Sequence of chain 1.C:
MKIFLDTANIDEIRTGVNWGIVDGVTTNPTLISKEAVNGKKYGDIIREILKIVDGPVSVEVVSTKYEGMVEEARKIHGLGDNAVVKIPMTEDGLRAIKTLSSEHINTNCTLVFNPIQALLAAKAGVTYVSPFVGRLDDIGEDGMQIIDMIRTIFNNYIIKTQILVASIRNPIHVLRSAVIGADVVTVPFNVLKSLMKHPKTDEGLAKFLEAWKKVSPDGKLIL

The small molecule below binds the protein below.
Small molecule (SMILES): O=C(CO)[C@@H](O)[C@H](O)[C@H](O)COP(=O)(O)O

Binding-site contacts:
Ligand atom C4 contacts residue ASN28 of chain 1.B at 3.8 Å.
Ligand atom O6 contacts residue SER167 of chain 1.B at 3.5 Å.
Ligand atom C1 contacts residue LYS86 of chain 1.B at 2.4 Å.
Ligand atom C3 contacts residue ASP6 of chain 1.B at 3.3 Å.
Ligand atom O3 contacts residue ASN28 of chain 1.B at 3.5 Å (h-bond).
Ligand atom O3 contacts residue ASP6 of chain 1.B at 2.6 Å (salt-bridge).
Ligand atom O5 contacts residue SER167 of chain 1.B at 3.0 Å (h-bond).
Ligand atom C2 contacts residue LYS86 of chain 1.B at 1.4 Å.
Ligand atom C4 contacts residue LYS86 of chain 1.B at 3.6 Å.
Ligand atom O3P contacts residue ARG135 of chain 1.B at 2.8 Å (salt-bridge).
Ligand atom O1P contacts residue ARG169 of chain 1.B at 3.8 Å.
Ligand atom O1 contacts residue ASN108 of chain 1.B at 3.6 Å.
Ligand atom O2P contacts residue ARG169 of chain 1.B at 3.6 Å.
Ligand atom O4 contacts residue ASN28 of chain 1.B at 2.9 Å (h-bond).
Ligand atom O1 contacts residue SER130 of chain 1.B at 2.9 Å (h-bond).
Ligand atom C1 contacts residue SER130 of chain 1.B at 3.6 Å.
Ligand atom C1 contacts residue THR110 of chain 1.B at 3.5 Å.
Ligand atom O2P contacts residue SER167 of chain 1.B at 2.6 Å (h-bond).
Ligand atom C5 contacts residue ASP6 of chain 1.B at 3.2 Å.
Ligand atom O1 contacts residue THR26 of chain 1.B at 3.8 Å.
Ligand atom C2 contacts residue THR27 of chain 1.B at 3.9 Å.
Ligand atom O1 contacts residue ALA166 of chain 1.B at 3.7 Å.
Ligand atom O5 contacts residue ASP6 of chain 1.B at 2.5 Å (salt-bridge).
Ligand atom O3 contacts residue LYS86 of chain 1.B at 2.8 Å (salt-bridge).
Ligand atom C6 contacts residue SER167 of chain 1.B at 3.8 Å.
Ligand atom O3 contacts residue LEU31 of chain 1.B at 3.9 Å.
Ligand atom O3 contacts residue THR26 of chain 1.B at 3.5 Å (h-bond).
Ligand atom C3 contacts residue THR26 of chain 1.B at 3.7 Å.
Ligand atom O4 contacts residue LYS86 of chain 1.B at 3.6 Å.
Ligand atom P contacts residue ARG135 of chain 1.B at 3.8 Å.
Ligand atom O2P contacts residue ARG135 of chain 1.B at 2.9 Å (salt-bridge).
Ligand atom P contacts residue SER167 of chain 1.B at 3.7 Å.
Ligand atom C5 contacts residue ASN28 of chain 1.B at 3.8 Å.
Ligand atom C4 contacts residue PHE132 of chain 1.B at 3.7 Å (hydrophobic).
Ligand atom O1 contacts residue LYS86 of chain 1.B at 3.1 Å (salt-bridge).
Ligand atom O5 contacts residue ALA166 of chain 1.B at 3.5 Å.
Ligand atom O4 contacts residue PHE132 of chain 1.B at 3.5 Å.
Ligand atom C3 contacts residue LYS86 of chain 1.B at 2.6 Å.
Ligand atom O3 contacts residue THR27 of chain 1.B at 3.4 Å (h-bond).
Ligand atom C6 contacts residue PHE132 of chain 1.B at 3.6 Å (hydrophobic).

Sequence of chain 1.B:
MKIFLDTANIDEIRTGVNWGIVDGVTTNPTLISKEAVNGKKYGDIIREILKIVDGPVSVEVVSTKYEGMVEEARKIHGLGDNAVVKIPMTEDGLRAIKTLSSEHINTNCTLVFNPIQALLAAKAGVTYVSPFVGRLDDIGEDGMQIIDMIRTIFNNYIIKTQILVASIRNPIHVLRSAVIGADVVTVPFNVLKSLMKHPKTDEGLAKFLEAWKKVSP